A protein and the small-molecule ligand that binds it are described below.
Small molecule (SMILES): CC(C)c1onc(-c2ccccc2Cl)c1C(=O)N[C@H](C)c1ccc2ccccc2c1

Sequence of chain 1.A:
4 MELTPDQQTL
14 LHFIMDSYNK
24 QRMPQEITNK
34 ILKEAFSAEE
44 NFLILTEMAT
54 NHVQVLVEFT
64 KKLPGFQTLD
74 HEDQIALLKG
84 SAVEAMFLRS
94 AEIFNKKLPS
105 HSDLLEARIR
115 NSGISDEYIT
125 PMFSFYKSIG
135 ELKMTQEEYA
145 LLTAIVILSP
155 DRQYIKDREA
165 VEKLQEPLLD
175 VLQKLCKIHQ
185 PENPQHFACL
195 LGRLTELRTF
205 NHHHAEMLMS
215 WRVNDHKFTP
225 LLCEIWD

Binding-site contacts:
Ligand atom C10 contacts residue ILE113 of chain 1.A at 3.8 Å (hydrophobic).
Ligand atom C13 contacts residue TYR130 of chain 1.A at 3.4 Å (hydrophobic).
Ligand atom C14 contacts residue ILE113 of chain 1.A at 3.5 Å (hydrophobic).
Ligand atom C6 contacts residue MET89 of chain 1.A at 3.6 Å (hydrophobic).
Ligand atom C11 contacts residue SER93 of chain 1.A at 3.3 Å.
Ligand atom C22 contacts residue MET126 of chain 1.A at 3.6 Å (hydrophobic).
Ligand atom N8 contacts residue ILE96 of chain 1.A at 3.5 Å.
Ligand atom C19 contacts residue SER93 of chain 1.A at 3.7 Å.
Ligand atom C30 contacts residue ALA52 of chain 1.A at 3.7 Å (hydrophobic).
Ligand atom C1 contacts residue MET51 of chain 1.A at 3.5 Å (hydrophobic).
Ligand atom O9 contacts residue ILE96 of chain 1.A at 3.5 Å.
Ligand atom C29 contacts residue LEU48 of chain 1.A at 3.3 Å (hydrophobic).
Ligand atom N16 contacts residue TYR130 of chain 1.A at 3.5 Å (h-bond).
Ligand atom C21 contacts residue PHE90 of chain 1.A at 3.6 Å (hydrophobic).
Ligand atom C6 contacts residue ALA52 of chain 1.A at 3.8 Å (hydrophobic).
Ligand atom C30 contacts residue LEU48 of chain 1.A at 3.3 Å (hydrophobic).
Ligand atom C19 contacts residue TYR130 of chain 1.A at 3.5 Å (hydrophobic).
Ligand atom O17 contacts residue ILE113 of chain 1.A at 3.6 Å.
Ligand atom C29 contacts residue ALA52 of chain 1.A at 3.7 Å (hydrophobic).
Ligand atom C4 contacts residue SER93 of chain 1.A at 3.0 Å.
Ligand atom C13 contacts residue SER93 of chain 1.A at 3.4 Å.
Ligand atom N16 contacts residue SER93 of chain 1.A at 2.8 Å (h-bond).
Ligand atom C5 contacts residue MET89 of chain 1.A at 3.6 Å (hydrophobic).
Ligand atom C15 contacts residue TYR130 of chain 1.A at 3.4 Å (hydrophobic).
Ligand atom C21 contacts residue SER93 of chain 1.A at 3.4 Å.
Ligand atom N8 contacts residue MET51 of chain 1.A at 3.5 Å.
Ligand atom C15 contacts residue SER93 of chain 1.A at 3.3 Å.
Ligand atom C3 contacts residue SER93 of chain 1.A at 3.3 Å.
Ligand atom C12 contacts residue ILE113 of chain 1.A at 3.5 Å (hydrophobic).
Ligand atom C1 contacts residue ALA52 of chain 1.A at 3.5 Å (hydrophobic).
Ligand atom C21 contacts residue TYR130 of chain 1.A at 3.5 Å (hydrophobic).
Ligand atom O17 contacts residue TYR130 of chain 1.A at 3.1 Å (h-bond).
Ligand atom C6 contacts residue MET51 of chain 1.A at 3.5 Å (hydrophobic).
Ligand atom C7 contacts residue SER93 of chain 1.A at 3.3 Å.
Ligand atom CL18 contacts residue LEU48 of chain 1.A at 3.6 Å.
Ligand atom C29 contacts residue TRP230 of chain 1.A at 3.5 Å (hydrophobic).
Ligand atom C6 contacts residue HIS55 of chain 1.A at 3.7 Å.
Ligand atom O9 contacts residue LEU109 of chain 1.A at 3.6 Å.
Ligand atom C13 contacts residue PHE97 of chain 1.A at 3.6 Å (hydrophobic).
Ligand atom C28 contacts residue TRP230 of chain 1.A at 3.7 Å (hydrophobic).